Sequence of chain 2.A:
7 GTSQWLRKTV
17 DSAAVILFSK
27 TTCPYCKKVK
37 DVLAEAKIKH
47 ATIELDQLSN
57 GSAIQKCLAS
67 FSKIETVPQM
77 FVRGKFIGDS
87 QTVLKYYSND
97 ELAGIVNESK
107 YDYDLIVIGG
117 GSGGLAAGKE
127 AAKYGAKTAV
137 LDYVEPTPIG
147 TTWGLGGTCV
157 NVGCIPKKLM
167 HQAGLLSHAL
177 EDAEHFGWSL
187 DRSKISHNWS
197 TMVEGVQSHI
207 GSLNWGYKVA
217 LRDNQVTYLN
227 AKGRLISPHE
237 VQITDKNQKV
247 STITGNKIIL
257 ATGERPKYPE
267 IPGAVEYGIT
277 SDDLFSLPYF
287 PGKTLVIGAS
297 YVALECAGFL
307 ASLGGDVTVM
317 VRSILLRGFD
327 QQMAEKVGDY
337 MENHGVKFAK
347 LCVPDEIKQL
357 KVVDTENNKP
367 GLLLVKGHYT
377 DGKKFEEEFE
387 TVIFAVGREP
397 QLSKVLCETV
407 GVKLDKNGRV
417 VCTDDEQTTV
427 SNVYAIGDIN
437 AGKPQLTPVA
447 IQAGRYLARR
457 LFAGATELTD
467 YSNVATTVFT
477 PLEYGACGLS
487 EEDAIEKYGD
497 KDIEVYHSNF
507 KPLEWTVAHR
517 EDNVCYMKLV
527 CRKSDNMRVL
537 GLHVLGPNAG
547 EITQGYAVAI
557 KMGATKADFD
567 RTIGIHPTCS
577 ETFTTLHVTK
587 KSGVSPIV

This small molecule binds to this protein.
Small molecule (SMILES): N#Cc1cccc2c3c([nH]c12)CCCC3

Sequence of chain 1.A:
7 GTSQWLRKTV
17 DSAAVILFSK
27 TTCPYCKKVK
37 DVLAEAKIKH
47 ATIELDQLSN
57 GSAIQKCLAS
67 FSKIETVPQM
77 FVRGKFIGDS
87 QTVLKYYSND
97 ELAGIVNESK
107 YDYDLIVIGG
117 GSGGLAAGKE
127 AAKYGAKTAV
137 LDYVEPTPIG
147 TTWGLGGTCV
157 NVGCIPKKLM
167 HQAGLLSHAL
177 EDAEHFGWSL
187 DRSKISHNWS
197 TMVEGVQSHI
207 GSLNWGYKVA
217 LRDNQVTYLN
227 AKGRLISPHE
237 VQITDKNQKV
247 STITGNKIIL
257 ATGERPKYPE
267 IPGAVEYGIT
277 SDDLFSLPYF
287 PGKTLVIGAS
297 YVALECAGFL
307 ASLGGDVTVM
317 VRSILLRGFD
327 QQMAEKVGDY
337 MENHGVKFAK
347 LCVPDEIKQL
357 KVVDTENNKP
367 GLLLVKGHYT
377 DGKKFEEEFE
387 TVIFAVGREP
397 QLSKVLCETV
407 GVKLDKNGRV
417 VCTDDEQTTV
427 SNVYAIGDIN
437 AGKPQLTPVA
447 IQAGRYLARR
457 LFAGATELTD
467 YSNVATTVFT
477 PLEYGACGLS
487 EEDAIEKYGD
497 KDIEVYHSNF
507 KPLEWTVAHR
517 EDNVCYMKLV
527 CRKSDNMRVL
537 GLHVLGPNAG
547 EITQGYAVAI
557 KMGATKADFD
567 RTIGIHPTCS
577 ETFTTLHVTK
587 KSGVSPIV

Binding-site contacts:
Ligand atom N contacts residue HIS174 of chain 2.A at 4.2 Å.
Ligand atom N1 contacts residue TYR336 of chain 2.A at 3.3 Å (h-bond).
Ligand atom C8 contacts residue ASP178 of chain 2.A at 3.4 Å.
Ligand atom C1 contacts residue PRO543 of chain 2.A at 4.3 Å (hydrophobic).
Ligand atom N1 contacts residue HIS174 of chain 2.A at 3.9 Å.
Ligand atom C7 contacts residue TRP511 of chain 2.A at 4.4 Å (hydrophobic).
Ligand atom C12 contacts residue PRO477 of chain 2.A at 4.2 Å (hydrophobic).
Ligand atom C1 contacts residue PRO477 of chain 2.A at 3.5 Å (hydrophobic).
Ligand atom C3 contacts residue TRP511 of chain 2.A at 4.3 Å (hydrophobic).
Ligand atom C contacts residue LEU171 of chain 2.A at 3.5 Å (hydrophobic).
Ligand atom C4 contacts residue LEU171 of chain 2.A at 4.4 Å (hydrophobic).
Ligand atom N contacts residue ARG516 of chain 2.A at 4.3 Å.
Ligand atom N1 contacts residue TRP511 of chain 2.A at 4.0 Å.
Ligand atom C contacts residue GLU479 of chain 2.A at 3.8 Å.
Ligand atom C10 contacts residue GLU510 of chain 2.A at 4.4 Å.
Ligand atom C12 contacts residue TRP511 of chain 2.A at 4.1 Å (hydrophobic).
Ligand atom C12 contacts residue TYR336 of chain 2.A at 4.3 Å (hydrophobic).
Ligand atom C9 contacts residue GLN168 of chain 1.A at 3.8 Å.
Ligand atom C5 contacts residue LEU171 of chain 2.A at 3.7 Å (hydrophobic).
Ligand atom C2 contacts residue PRO477 of chain 2.A at 4.2 Å (hydrophobic).
Ligand atom C8 contacts residue HIS174 of chain 2.A at 3.9 Å.
Ligand atom C10 contacts residue GLN168 of chain 1.A at 3.8 Å.
Ligand atom N contacts residue TRP511 of chain 2.A at 4.1 Å.
Ligand atom C8 contacts residue ARG516 of chain 2.A at 4.4 Å.
Ligand atom C5 contacts residue PRO543 of chain 2.A at 3.5 Å (hydrophobic).
Ligand atom C1 contacts residue LEU171 of chain 2.A at 4.0 Å (hydrophobic).
Ligand atom C9 contacts residue ASP178 of chain 2.A at 3.9 Å.
Ligand atom C4 contacts residue PRO543 of chain 2.A at 4.1 Å (hydrophobic).
Ligand atom C contacts residue PRO543 of chain 2.A at 3.5 Å (hydrophobic).
Ligand atom C12 contacts residue HIS174 of chain 2.A at 4.0 Å.